This protein binds this small molecule.
Small molecule (SMILES): Nc1ncnc2c1ncn2[C@@H]1O[C@H](COP(=O)(O)OP(=O)(O)OP(O)(O)=S)[C@@H](O)[C@H]1O

Sequence of chain 1.D:
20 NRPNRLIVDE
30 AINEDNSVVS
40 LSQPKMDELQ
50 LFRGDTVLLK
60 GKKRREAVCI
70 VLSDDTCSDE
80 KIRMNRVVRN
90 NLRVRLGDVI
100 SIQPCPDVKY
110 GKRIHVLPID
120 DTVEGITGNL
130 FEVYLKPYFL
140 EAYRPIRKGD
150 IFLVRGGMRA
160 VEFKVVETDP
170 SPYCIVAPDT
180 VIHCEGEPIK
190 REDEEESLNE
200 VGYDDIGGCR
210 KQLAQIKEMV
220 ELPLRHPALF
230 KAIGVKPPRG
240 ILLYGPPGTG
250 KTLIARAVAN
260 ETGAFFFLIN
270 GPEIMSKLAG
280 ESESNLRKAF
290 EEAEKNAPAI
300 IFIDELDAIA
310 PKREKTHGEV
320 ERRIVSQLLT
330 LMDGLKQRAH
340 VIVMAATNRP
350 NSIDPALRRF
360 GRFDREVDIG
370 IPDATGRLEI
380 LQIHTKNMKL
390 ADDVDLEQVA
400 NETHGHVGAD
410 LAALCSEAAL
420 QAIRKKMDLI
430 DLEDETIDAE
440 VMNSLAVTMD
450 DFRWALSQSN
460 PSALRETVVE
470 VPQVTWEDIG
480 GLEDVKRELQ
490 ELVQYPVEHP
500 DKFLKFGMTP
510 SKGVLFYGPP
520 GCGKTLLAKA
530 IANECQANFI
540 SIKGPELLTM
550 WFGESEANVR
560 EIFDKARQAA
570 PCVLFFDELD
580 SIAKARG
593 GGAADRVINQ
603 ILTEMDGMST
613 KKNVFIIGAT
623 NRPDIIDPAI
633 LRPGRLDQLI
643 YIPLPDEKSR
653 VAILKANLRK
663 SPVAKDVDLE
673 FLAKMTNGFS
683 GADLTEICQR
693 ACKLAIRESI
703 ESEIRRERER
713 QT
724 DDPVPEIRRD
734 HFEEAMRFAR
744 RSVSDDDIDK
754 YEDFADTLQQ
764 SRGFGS

Sequence of chain 1.C:
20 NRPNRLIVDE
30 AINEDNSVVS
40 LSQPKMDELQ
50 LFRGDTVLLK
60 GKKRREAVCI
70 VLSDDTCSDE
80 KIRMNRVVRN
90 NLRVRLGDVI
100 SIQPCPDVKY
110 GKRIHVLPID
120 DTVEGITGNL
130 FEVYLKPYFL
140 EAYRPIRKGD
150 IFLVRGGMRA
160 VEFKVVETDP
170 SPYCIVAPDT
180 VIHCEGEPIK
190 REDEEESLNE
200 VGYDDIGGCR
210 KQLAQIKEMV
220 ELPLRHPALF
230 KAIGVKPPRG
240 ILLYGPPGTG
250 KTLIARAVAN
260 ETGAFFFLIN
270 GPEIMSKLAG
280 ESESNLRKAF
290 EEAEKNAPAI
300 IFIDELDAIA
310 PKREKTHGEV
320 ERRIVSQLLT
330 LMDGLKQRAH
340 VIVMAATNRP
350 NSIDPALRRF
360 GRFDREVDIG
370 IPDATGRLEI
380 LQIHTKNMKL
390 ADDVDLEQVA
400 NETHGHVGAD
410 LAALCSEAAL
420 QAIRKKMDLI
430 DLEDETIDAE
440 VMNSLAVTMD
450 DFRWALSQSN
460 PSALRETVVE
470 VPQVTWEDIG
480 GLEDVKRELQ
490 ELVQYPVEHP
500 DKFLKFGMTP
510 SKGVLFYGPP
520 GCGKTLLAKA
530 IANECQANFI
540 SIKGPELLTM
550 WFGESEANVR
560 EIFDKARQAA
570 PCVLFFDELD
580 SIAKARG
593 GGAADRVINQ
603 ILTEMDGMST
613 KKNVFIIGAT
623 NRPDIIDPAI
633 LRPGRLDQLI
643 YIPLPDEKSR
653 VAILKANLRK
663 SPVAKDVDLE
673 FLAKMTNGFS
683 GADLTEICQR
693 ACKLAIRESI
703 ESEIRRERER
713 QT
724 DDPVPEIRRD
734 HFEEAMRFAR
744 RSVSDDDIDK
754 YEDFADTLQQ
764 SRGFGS

Binding-site contacts:
Ligand atom N6 contacts residue GLY206 of chain 1.C at 2.8 Å (h-bond).
Ligand atom O2' contacts residue HIS383 of chain 1.C at 3.2 Å.
Ligand atom N7 contacts residue GLY407 of chain 1.C at 3.4 Å.
Ligand atom S1G contacts residue ASN347 of chain 1.C at 3.1 Å (h-bond).
Ligand atom N6 contacts residue THR248 of chain 1.C at 3.7 Å.
Ligand atom O2B contacts residue GLY249 of chain 1.C at 3.7 Å.
Ligand atom O3B contacts residue MG1 of chain 1.W at 3.7 Å.
Ligand atom C8 contacts residue ALA408 of chain 1.C at 3.5 Å (hydrophobic).
Ligand atom C8 contacts residue GLY407 of chain 1.C at 3.5 Å.
Ligand atom O2B contacts residue GLY247 of chain 1.C at 3.6 Å (h-bond).
Ligand atom O3A contacts residue GLY249 of chain 1.C at 3.2 Å (h-bond).
Ligand atom N9 contacts residue GLY407 of chain 1.C at 3.7 Å.
Ligand atom C2 contacts residue ASP204 of chain 1.C at 3.0 Å.
Ligand atom O4' contacts residue ALA408 of chain 1.C at 3.3 Å.
Ligand atom O1B contacts residue MG1 of chain 1.W at 2.5 Å.
Ligand atom O1A contacts residue THR251 of chain 1.C at 3.4 Å.
Ligand atom PB contacts residue MG1 of chain 1.W at 3.7 Å.
Ligand atom O2G contacts residue PRO246 of chain 1.C at 3.4 Å.
Ligand atom N1 contacts residue ASP204 of chain 1.C at 3.6 Å.
Ligand atom N3 contacts residue LEU252 of chain 1.C at 3.7 Å.
Ligand atom O3A contacts residue LYS250 of chain 1.C at 3.3 Å (salt-bridge).
Ligand atom O3B contacts residue GLY247 of chain 1.C at 3.3 Å (h-bond).
Ligand atom N1 contacts residue GLY206 of chain 1.C at 3.2 Å (h-bond).
Ligand atom O1A contacts residue LEU252 of chain 1.C at 2.8 Å (h-bond).
Ligand atom O1B contacts residue THR251 of chain 1.C at 2.3 Å (h-bond).
Ligand atom O2G contacts residue GLY247 of chain 1.C at 3.5 Å (h-bond).
Ligand atom O2A contacts residue MG1 of chain 1.W at 3.6 Å.
Ligand atom S1G contacts residue LYS250 of chain 1.C at 3.3 Å (salt-bridge).
Ligand atom N3 contacts residue HIS383 of chain 1.C at 3.2 Å (h-bond).
Ligand atom N7 contacts residue GLY249 of chain 1.C at 3.6 Å.
Ligand atom C4 contacts residue LEU252 of chain 1.C at 3.7 Å (hydrophobic).
Ligand atom PB contacts residue LYS250 of chain 1.C at 3.7 Å.
Ligand atom C8 contacts residue GLY247 of chain 1.C at 3.0 Å.
Ligand atom O2B contacts residue LYS250 of chain 1.C at 2.4 Å (salt-bridge).
Ligand atom N7 contacts residue GLY247 of chain 1.C at 3.4 Å (h-bond).
Ligand atom PG contacts residue MG1 of chain 1.W at 3.4 Å.
Ligand atom S1G contacts residue MG1 of chain 1.W at 3.5 Å.
Ligand atom O2G contacts residue ARG358 of chain 1.D at 3.7 Å.
Ligand atom N7 contacts residue THR248 of chain 1.C at 3.3 Å (h-bond).
Ligand atom O3G contacts residue MG1 of chain 1.W at 2.7 Å.